Sequence of chain 1.A:
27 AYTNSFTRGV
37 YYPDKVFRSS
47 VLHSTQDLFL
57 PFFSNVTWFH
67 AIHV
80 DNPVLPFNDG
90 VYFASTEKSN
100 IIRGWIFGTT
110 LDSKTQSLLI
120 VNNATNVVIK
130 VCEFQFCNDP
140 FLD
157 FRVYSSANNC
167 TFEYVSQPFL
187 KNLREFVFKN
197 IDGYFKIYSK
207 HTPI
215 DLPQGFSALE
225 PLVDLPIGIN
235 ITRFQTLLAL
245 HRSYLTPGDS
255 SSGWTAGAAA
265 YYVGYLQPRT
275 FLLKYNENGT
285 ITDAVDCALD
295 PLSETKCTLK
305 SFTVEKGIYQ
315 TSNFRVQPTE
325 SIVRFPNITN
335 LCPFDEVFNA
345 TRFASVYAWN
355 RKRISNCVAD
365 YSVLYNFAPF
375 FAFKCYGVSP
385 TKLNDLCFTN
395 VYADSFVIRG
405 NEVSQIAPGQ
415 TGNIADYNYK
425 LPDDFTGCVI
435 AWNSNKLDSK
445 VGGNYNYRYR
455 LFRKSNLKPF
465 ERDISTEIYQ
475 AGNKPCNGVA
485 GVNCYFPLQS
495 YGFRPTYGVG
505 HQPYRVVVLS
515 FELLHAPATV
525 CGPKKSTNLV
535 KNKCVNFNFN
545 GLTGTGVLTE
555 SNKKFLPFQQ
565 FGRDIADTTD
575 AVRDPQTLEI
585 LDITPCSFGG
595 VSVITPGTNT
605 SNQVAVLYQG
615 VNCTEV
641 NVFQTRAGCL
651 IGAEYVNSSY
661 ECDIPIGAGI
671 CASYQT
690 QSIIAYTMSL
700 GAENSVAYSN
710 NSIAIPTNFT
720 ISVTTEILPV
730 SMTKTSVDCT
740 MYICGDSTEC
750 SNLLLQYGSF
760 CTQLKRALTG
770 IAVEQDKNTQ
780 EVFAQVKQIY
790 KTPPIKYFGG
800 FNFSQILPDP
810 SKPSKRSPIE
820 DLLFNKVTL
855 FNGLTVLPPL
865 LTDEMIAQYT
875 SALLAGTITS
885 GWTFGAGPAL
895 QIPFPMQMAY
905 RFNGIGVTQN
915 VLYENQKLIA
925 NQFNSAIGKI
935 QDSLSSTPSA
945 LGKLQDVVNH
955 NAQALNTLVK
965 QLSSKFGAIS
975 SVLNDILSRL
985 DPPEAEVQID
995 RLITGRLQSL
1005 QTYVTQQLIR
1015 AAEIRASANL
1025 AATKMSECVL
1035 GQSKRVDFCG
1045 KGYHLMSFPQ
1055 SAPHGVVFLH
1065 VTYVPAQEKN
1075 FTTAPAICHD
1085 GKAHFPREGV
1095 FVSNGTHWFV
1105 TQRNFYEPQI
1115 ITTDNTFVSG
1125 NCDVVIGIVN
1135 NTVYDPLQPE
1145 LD

A protein and the small-molecule ligand that binds it are described below.
Small molecule (SMILES): CC(=O)N[C@@H]1[C@@H](O)[C@H](O)[C@@H](CO)O[C@H]1O

Binding-site contacts:
Ligand atom C7 contacts residue THR1100 of chain 1.A at 4.4 Å.
Ligand atom C1 contacts residue THR1100 of chain 1.A at 3.8 Å.
Ligand atom C7 contacts residue ASN1098 of chain 1.A at 3.7 Å.
Ligand atom O5 contacts residue HIS1101 of chain 1.A at 3.8 Å.
Ligand atom C5 contacts residue HIS1101 of chain 1.A at 4.2 Å.
Ligand atom O5 contacts residue PHE1103 of chain 1.A at 4.2 Å.
Ligand atom C2 contacts residue THR1100 of chain 1.A at 4.2 Å.
Ligand atom N2 contacts residue THR1100 of chain 1.A at 3.5 Å (h-bond).
Ligand atom O5 contacts residue ASN1098 of chain 1.A at 3.9 Å.
Ligand atom C1 contacts residue ASN1098 of chain 1.A at 3.1 Å.
Ligand atom O7 contacts residue ASN1098 of chain 1.A at 3.9 Å.
Ligand atom N2 contacts residue ASN1098 of chain 1.A at 3.3 Å (h-bond).
Ligand atom C1 contacts residue HIS1101 of chain 1.A at 3.4 Å.
Ligand atom C8 contacts residue ASN1098 of chain 1.A at 4.0 Å.
Ligand atom C2 contacts residue ASN1098 of chain 1.A at 3.2 Å.
Ligand atom C8 contacts residue THR1100 of chain 1.A at 4.3 Å.